This protein binds this small molecule.
Small molecule (SMILES): CCC1=C(C)C2=c3c(C)c(CC)c4n3[Mn@@]35n6c(c(C)c(CCC(=O)O)c6C6=[N+]3C(=CC=4)C(C)=C6CCC(=O)O)C=CC1=[N+]25

Sequence of chain 1.A:
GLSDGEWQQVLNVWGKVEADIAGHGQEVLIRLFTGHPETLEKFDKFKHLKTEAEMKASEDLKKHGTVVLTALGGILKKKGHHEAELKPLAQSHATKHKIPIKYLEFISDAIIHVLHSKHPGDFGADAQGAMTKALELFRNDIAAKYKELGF

Binding-site contacts:
Ligand atom CB2 contacts residue PHE44 of chain 1.A at 3.3 Å (hydrophobic).
Ligand atom O2B contacts residue HIS98 of chain 1.A at 2.8 Å (h-bond).
Ligand atom NB contacts residue HIS94 of chain 1.A at 3.1 Å (h-bond).
Ligand atom O1B contacts residue HIS94 of chain 1.A at 3.7 Å.
Ligand atom C5D contacts residue TYR104 of chain 1.A at 3.6 Å (hydrophobic).
Ligand atom O1B contacts residue LEU90 of chain 1.A at 3.8 Å.
Ligand atom C7A contacts residue ILE108 of chain 1.A at 3.6 Å (hydrophobic).
Ligand atom C6D contacts residue PHE44 of chain 1.A at 3.4 Å (hydrophobic).
Ligand atom MN contacts residue HIS94 of chain 1.A at 2.3 Å.
Ligand atom C4A contacts residue HIS94 of chain 1.A at 3.7 Å.
Ligand atom C1D contacts residue HIS94 of chain 1.A at 3.7 Å.
Ligand atom ND contacts residue HIS94 of chain 1.A at 3.1 Å (h-bond).
Ligand atom C6A contacts residue LEU90 of chain 1.A at 3.8 Å (hydrophobic).
Ligand atom CGB contacts residue SER93 of chain 1.A at 3.7 Å.
Ligand atom C1B contacts residue HIS94 of chain 1.A at 3.8 Å.
Ligand atom O2C contacts residue LYS46 of chain 1.A at 3.0 Å (salt-bridge).
Ligand atom CMB contacts residue VAL68 of chain 1.A at 3.4 Å (hydrophobic).
Ligand atom CB1 contacts residue ILE100 of chain 1.A at 3.5 Å (hydrophobic).
Ligand atom C3C contacts residue HIS98 of chain 1.A at 3.4 Å.
Ligand atom C5D contacts residue ILE100 of chain 1.A at 3.3 Å (hydrophobic).
Ligand atom C4C contacts residue HIS98 of chain 1.A at 3.8 Å.
Ligand atom O1B contacts residue SER93 of chain 1.A at 2.8 Å (h-bond).
Ligand atom C4C contacts residue HIS94 of chain 1.A at 3.8 Å.
Ligand atom CGB contacts residue HIS98 of chain 1.A at 3.8 Å.
Ligand atom C6A contacts residue PHE139 of chain 1.A at 3.6 Å (hydrophobic).
Ligand atom NA contacts residue HIS94 of chain 1.A at 3.1 Å (h-bond).
Ligand atom CMC contacts residue HIS98 of chain 1.A at 3.4 Å.
Ligand atom CD1 contacts residue LEU90 of chain 1.A at 3.7 Å (hydrophobic).
Ligand atom CAC contacts residue HIS98 of chain 1.A at 3.6 Å.
Ligand atom C2C contacts residue HIS98 of chain 1.A at 3.6 Å.
Ligand atom C1C contacts residue PHE44 of chain 1.A at 3.6 Å (hydrophobic).
Ligand atom NC contacts residue HIS94 of chain 1.A at 3.1 Å (h-bond).
Ligand atom C4D contacts residue HIS94 of chain 1.A at 3.8 Å.
Ligand atom C1B contacts residue HIS65 of chain 1.A at 3.7 Å.
Ligand atom C7D contacts residue TYR104 of chain 1.A at 3.8 Å (hydrophobic).
Ligand atom CB1 contacts residue PHE44 of chain 1.A at 3.2 Å (hydrophobic).
Ligand atom CBD contacts residue HIS65 of chain 1.A at 3.8 Å.
Ligand atom C4D contacts residue PHE44 of chain 1.A at 3.7 Å (hydrophobic).
Ligand atom O2B contacts residue SER93 of chain 1.A at 3.8 Å.
Ligand atom C2A contacts residue VAL69 of chain 1.A at 3.8 Å (hydrophobic).